A small-molecule ligand and the protein it binds are described below.
Small molecule (SMILES): CC(=O)N[C@H]1[C@H](O[C@H]2[C@H](O)[C@@H](NC(C)=O)CO[C@@H]2CO)O[C@H](CO)[C@@H](O)[C@@H]1O

Binding-site contacts:
Ligand atom C5 contacts residue ASN118 of chain 1.M at 3.7 Å.
Ligand atom C3 contacts residue ASN118 of chain 1.M at 3.8 Å.
Ligand atom C8 contacts residue ASP290 of chain 1.M at 3.2 Å.
Ligand atom N2 contacts residue ASP290 of chain 1.M at 4.5 Å.
Ligand atom O5 contacts residue ASN118 of chain 1.M at 2.4 Å (h-bond).
Ligand atom O7 contacts residue TYR135 of chain 1.M at 4.2 Å.
Ligand atom C4 contacts residue ASN118 of chain 1.M at 4.2 Å.
Ligand atom C1 contacts residue TYR135 of chain 1.M at 4.1 Å (hydrophobic).
Ligand atom C7 contacts residue ASN118 of chain 1.M at 3.7 Å.
Ligand atom O7 contacts residue THR105 of chain 1.M at 4.3 Å.
Ligand atom C1 contacts residue ASN118 of chain 1.M at 1.4 Å.
Ligand atom N2 contacts residue ASN118 of chain 1.M at 2.8 Å (h-bond).
Ligand atom C2 contacts residue ASN118 of chain 1.M at 2.4 Å.
Ligand atom C3 contacts residue TYR135 of chain 1.M at 4.4 Å (hydrophobic).
Ligand atom C8 contacts residue ARG92 of chain 1.Q at 3.9 Å.
Ligand atom O7 contacts residue ASN118 of chain 1.M at 4.2 Å.
Ligand atom C7 contacts residue ASP290 of chain 1.M at 4.0 Å.

Sequence of chain 1.Q:
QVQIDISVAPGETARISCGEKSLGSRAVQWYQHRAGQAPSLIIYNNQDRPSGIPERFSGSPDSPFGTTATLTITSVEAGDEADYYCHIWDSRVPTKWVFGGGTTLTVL

Sequence of chain 1.M:
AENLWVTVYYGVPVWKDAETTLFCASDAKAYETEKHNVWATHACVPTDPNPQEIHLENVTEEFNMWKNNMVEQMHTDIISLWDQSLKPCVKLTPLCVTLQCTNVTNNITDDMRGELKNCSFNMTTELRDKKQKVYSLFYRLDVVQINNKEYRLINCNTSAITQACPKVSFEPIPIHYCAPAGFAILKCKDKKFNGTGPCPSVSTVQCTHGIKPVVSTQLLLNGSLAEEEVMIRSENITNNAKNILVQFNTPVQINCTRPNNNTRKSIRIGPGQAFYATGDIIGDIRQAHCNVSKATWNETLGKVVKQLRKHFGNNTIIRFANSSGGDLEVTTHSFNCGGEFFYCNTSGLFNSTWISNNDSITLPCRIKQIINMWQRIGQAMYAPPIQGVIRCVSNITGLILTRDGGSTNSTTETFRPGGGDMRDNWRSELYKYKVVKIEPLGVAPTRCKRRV